Sequence of chain 1.P:
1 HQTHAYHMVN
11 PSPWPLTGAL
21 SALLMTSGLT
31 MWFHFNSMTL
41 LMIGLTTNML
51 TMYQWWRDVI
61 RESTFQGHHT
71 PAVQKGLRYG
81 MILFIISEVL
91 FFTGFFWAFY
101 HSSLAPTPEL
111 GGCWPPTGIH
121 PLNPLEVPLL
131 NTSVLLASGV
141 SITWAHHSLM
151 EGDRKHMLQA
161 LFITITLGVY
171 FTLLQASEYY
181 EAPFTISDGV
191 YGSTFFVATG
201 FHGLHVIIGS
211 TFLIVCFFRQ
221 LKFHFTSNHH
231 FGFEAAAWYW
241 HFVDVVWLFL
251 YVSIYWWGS

Binding-site contacts:
Ligand atom C18 contacts residue TRP32 of chain 1.P at 3.6 Å (hydrophobic).
Ligand atom C19 contacts residue PHE69 of chain 1.T at 4.2 Å (hydrophobic).
Ligand atom C43 contacts residue LEU45 of chain 1.P at 3.8 Å (hydrophobic).
Ligand atom C43 contacts residue PGV1 of chain 1.UD at 3.7 Å.
Ligand atom C25 contacts residue PEK1 of chain 1.YD at 3.6 Å.
Ligand atom O16 contacts residue MET38 of chain 1.P at 4.3 Å.
Ligand atom O16 contacts residue PHE69 of chain 1.T at 4.0 Å.
Ligand atom C31 contacts residue PEK1 of chain 1.YD at 4.0 Å.
Ligand atom C22 contacts residue LEU41 of chain 1.P at 4.2 Å (hydrophobic).
Ligand atom C43 contacts residue MET25 of chain 1.P at 4.4 Å (hydrophobic).
Ligand atom C34 contacts residue LEU29 of chain 1.P at 4.4 Å (hydrophobic).
Ligand atom C37 contacts residue PEK1 of chain 1.YD at 4.2 Å.
Ligand atom C34 contacts residue LEU45 of chain 1.P at 4.5 Å (hydrophobic).
Ligand atom C22 contacts residue PEK1 of chain 1.YD at 4.5 Å.
Ligand atom C28 contacts residue PEK1 of chain 1.YD at 4.2 Å.
Ligand atom C18 contacts residue MET38 of chain 1.P at 3.8 Å (hydrophobic).
Ligand atom C28 contacts residue LEU41 of chain 1.P at 4.0 Å (hydrophobic).
Ligand atom O16 contacts residue TRP32 of chain 1.P at 4.3 Å.
Ligand atom C25 contacts residue TRP32 of chain 1.P at 4.3 Å (hydrophobic).
Ligand atom C19 contacts residue TRP32 of chain 1.P at 3.9 Å (hydrophobic).
Ligand atom C22 contacts residue TRP32 of chain 1.P at 3.9 Å (hydrophobic).

Sequence of chain 1.T:
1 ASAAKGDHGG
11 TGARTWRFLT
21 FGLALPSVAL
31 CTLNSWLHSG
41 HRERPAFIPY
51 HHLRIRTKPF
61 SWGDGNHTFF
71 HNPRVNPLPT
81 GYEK

The protein below binds the small molecule below.
Small molecule (SMILES): CCCCCCCCCCO[C@@H]1O[C@H](CO)[C@@H](O[C@H]2O[C@H](CO)[C@@H](O)[C@H](O)[C@H]2O)[C@H](O)[C@H]1O